The protein below binds the small molecule below.
Small molecule (SMILES): C[N+](C)(C)CC(=O)N/N=C/c1ccccn1

Sequence of chain 1.B:
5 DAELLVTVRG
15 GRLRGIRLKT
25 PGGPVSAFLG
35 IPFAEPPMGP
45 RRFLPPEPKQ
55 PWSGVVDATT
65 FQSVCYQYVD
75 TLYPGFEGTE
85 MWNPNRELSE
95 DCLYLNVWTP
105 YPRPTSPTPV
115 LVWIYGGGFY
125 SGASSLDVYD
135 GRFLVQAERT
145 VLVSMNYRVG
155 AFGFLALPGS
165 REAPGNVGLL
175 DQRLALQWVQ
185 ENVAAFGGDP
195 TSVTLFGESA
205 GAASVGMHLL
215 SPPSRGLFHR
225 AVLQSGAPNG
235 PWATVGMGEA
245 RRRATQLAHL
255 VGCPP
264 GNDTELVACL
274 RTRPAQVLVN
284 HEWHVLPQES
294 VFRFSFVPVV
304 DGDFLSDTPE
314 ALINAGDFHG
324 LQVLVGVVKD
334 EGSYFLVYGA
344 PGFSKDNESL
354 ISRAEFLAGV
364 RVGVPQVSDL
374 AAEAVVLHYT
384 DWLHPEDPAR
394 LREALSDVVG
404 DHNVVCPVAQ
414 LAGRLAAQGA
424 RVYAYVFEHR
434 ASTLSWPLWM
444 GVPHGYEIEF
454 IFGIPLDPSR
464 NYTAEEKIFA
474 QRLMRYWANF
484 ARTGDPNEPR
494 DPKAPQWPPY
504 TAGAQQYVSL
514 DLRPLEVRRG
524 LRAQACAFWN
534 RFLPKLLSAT

Binding-site contacts:
Ligand atom C05 contacts residue GLY121 of chain 1.B at 3.4 Å.
Ligand atom C15 contacts residue TRP236 of chain 1.B at 3.5 Å (hydrophobic).
Ligand atom C14 contacts residue TRP236 of chain 1.B at 3.7 Å (hydrophobic).
Ligand atom C10 contacts residue ZN1 of chain 1.SA at 2.2 Å.
Ligand atom N09 contacts residue PHE338 of chain 1.B at 4.0 Å.
Ligand atom O07 contacts residue SER203 of chain 1.B at 3.0 Å (h-bond).
Ligand atom N08 contacts residue GLY122 of chain 1.B at 3.8 Å.
Ligand atom C06 contacts residue ZN1 of chain 1.SA at 2.6 Å.
Ligand atom C13 contacts residue PHE338 of chain 1.B at 3.9 Å (hydrophobic).
Ligand atom O07 contacts residue ZN1 of chain 1.SA at 1.8 Å.
Ligand atom C03 contacts residue TRP86 of chain 1.B at 3.3 Å (hydrophobic).
Ligand atom C05 contacts residue GLY120 of chain 1.B at 4.0 Å.
Ligand atom N16 contacts residue PHE338 of chain 1.B at 3.9 Å.
Ligand atom C06 contacts residue SER203 of chain 1.B at 3.5 Å.
Ligand atom N16 contacts residue SER203 of chain 1.B at 3.7 Å.
Ligand atom C01 contacts residue TYR337 of chain 1.B at 3.6 Å (hydrophobic).
Ligand atom C11 contacts residue ZN1 of chain 1.SA at 2.7 Å.
Ligand atom C04 contacts residue TRP86 of chain 1.B at 3.6 Å (hydrophobic).
Ligand atom C05 contacts residue ZN1 of chain 1.SA at 3.9 Å.
Ligand atom N16 contacts residue ZN1 of chain 1.SA at 2.5 Å.
Ligand atom C01 contacts residue HIS447 of chain 1.B at 3.7 Å.
Ligand atom C10 contacts residue GLY122 of chain 1.B at 3.0 Å.
Ligand atom N08 contacts residue TYR124 of chain 1.B at 3.8 Å.
Ligand atom N08 contacts residue GLY121 of chain 1.B at 3.5 Å.
Ligand atom C12 contacts residue PHE338 of chain 1.B at 3.7 Å (hydrophobic).
Ligand atom C15 contacts residue ZN1 of chain 1.SA at 3.7 Å.
Ligand atom N09 contacts residue TYR124 of chain 1.B at 3.7 Å.
Ligand atom C11 contacts residue PHE338 of chain 1.B at 3.7 Å (hydrophobic).
Ligand atom C11 contacts residue GLY122 of chain 1.B at 3.6 Å.
Ligand atom C12 contacts residue VAL294 of chain 1.B at 3.5 Å (hydrophobic).
Ligand atom N09 contacts residue ZN1 of chain 1.SA at 2.6 Å.
Ligand atom C10 contacts residue SER203 of chain 1.B at 3.5 Å.
Ligand atom C10 contacts residue GLY121 of chain 1.B at 3.7 Å.
Ligand atom C06 contacts residue HIS447 of chain 1.B at 3.6 Å.
Ligand atom C04 contacts residue GLU202 of chain 1.B at 3.9 Å.
Ligand atom C13 contacts residue VAL294 of chain 1.B at 3.5 Å (hydrophobic).
Ligand atom N08 contacts residue ZN1 of chain 1.SA at 3.1 Å.
Ligand atom N09 contacts residue GLY122 of chain 1.B at 3.9 Å.
Ligand atom O07 contacts residue HIS447 of chain 1.B at 2.4 Å (h-bond).
Ligand atom C06 contacts residue GLY121 of chain 1.B at 3.7 Å.